A protein and the small-molecule ligand that binds it are described below.
Small molecule (SMILES): CCCCCCCCCCO[C@@H]1O[C@H](CO)[C@@H](O[C@H]2O[C@H](CO)[C@@H](O)[C@H](O)[C@H]2O)[C@H](O)[C@H]1O

Sequence of chain 1.C:
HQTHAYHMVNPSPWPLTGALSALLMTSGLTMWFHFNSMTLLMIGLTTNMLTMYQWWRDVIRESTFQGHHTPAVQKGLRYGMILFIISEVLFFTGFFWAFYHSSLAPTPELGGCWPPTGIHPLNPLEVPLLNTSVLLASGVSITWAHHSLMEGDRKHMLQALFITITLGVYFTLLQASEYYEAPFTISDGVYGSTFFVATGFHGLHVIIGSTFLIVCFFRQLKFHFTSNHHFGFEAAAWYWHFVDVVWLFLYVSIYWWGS

Binding-site contacts:
Ligand atom O6 contacts residue SER261 of chain 1.C at 2.9 Å (h-bond).
Ligand atom C10 contacts residue SER261 of chain 1.C at 4.2 Å.
Ligand atom C7 contacts residue TRP116 of chain 1.C at 3.7 Å (hydrophobic).
Ligand atom C2 contacts residue TRP258 of chain 1.C at 4.4 Å (hydrophobic).
Ligand atom O5 contacts residue TRP259 of chain 1.C at 3.8 Å.
Ligand atom O7 contacts residue SER261 of chain 1.C at 3.3 Å (h-bond).
Ligand atom C2 contacts residue SER261 of chain 1.C at 4.2 Å.
Ligand atom C19 contacts residue TRP258 of chain 1.C at 4.0 Å (hydrophobic).
Ligand atom C18 contacts residue TRP258 of chain 1.C at 3.7 Å (hydrophobic).
Ligand atom C57 contacts residue TRP259 of chain 1.C at 2.9 Å (hydrophobic).
Ligand atom C3 contacts residue TRP259 of chain 1.C at 4.2 Å (hydrophobic).
Ligand atom C25 contacts residue TRP258 of chain 1.C at 3.5 Å (hydrophobic).
Ligand atom O55 contacts residue SER261 of chain 1.C at 4.3 Å.
Ligand atom C31 contacts residue TRP258 of chain 1.C at 4.0 Å (hydrophobic).
Ligand atom C4 contacts residue TRP259 of chain 1.C at 3.0 Å (hydrophobic).
Ligand atom O6 contacts residue PRO117 of chain 1.C at 4.1 Å.
Ligand atom O61 contacts residue TRP259 of chain 1.C at 3.8 Å.
Ligand atom C8 contacts residue SER261 of chain 1.C at 4.3 Å.
Ligand atom C22 contacts residue VAL254 of chain 1.C at 4.2 Å (hydrophobic).
Ligand atom O7 contacts residue TRP259 of chain 1.C at 4.2 Å.
Ligand atom O5 contacts residue TRP258 of chain 1.C at 4.5 Å.
Ligand atom C4 contacts residue SER261 of chain 1.C at 4.5 Å.
Ligand atom C6 contacts residue TRP258 of chain 1.C at 3.9 Å (hydrophobic).
Ligand atom C8 contacts residue PRO117 of chain 1.C at 4.4 Å (hydrophobic).
Ligand atom C3 contacts residue SER261 of chain 1.C at 4.2 Å.
Ligand atom C4 contacts residue TRP258 of chain 1.C at 4.3 Å (hydrophobic).
Ligand atom C25 contacts residue VAL254 of chain 1.C at 4.5 Å (hydrophobic).
Ligand atom O16 contacts residue TRP259 of chain 1.C at 4.5 Å.
Ligand atom C22 contacts residue TRP258 of chain 1.C at 3.9 Å (hydrophobic).
Ligand atom O2 contacts residue TRP116 of chain 1.C at 2.6 Å (h-bond).
Ligand atom O4 contacts residue TRP116 of chain 1.C at 3.0 Å (h-bond).
Ligand atom C18 contacts residue TRP259 of chain 1.C at 3.7 Å (hydrophobic).
Ligand atom C28 contacts residue TRP258 of chain 1.C at 4.0 Å (hydrophobic).
Ligand atom O49 contacts residue TRP258 of chain 1.C at 3.8 Å.
Ligand atom C28 contacts residue VAL254 of chain 1.C at 3.9 Å (hydrophobic).
Ligand atom C11 contacts residue SER261 of chain 1.C at 4.3 Å.
Ligand atom C8 contacts residue TRP116 of chain 1.C at 3.4 Å (hydrophobic).
Ligand atom C6 contacts residue TRP259 of chain 1.C at 4.1 Å (hydrophobic).
Ligand atom O2 contacts residue PRO117 of chain 1.C at 3.5 Å.
Ligand atom O16 contacts residue TRP258 of chain 1.C at 3.4 Å (h-bond).